Sequence of chain 1.B:
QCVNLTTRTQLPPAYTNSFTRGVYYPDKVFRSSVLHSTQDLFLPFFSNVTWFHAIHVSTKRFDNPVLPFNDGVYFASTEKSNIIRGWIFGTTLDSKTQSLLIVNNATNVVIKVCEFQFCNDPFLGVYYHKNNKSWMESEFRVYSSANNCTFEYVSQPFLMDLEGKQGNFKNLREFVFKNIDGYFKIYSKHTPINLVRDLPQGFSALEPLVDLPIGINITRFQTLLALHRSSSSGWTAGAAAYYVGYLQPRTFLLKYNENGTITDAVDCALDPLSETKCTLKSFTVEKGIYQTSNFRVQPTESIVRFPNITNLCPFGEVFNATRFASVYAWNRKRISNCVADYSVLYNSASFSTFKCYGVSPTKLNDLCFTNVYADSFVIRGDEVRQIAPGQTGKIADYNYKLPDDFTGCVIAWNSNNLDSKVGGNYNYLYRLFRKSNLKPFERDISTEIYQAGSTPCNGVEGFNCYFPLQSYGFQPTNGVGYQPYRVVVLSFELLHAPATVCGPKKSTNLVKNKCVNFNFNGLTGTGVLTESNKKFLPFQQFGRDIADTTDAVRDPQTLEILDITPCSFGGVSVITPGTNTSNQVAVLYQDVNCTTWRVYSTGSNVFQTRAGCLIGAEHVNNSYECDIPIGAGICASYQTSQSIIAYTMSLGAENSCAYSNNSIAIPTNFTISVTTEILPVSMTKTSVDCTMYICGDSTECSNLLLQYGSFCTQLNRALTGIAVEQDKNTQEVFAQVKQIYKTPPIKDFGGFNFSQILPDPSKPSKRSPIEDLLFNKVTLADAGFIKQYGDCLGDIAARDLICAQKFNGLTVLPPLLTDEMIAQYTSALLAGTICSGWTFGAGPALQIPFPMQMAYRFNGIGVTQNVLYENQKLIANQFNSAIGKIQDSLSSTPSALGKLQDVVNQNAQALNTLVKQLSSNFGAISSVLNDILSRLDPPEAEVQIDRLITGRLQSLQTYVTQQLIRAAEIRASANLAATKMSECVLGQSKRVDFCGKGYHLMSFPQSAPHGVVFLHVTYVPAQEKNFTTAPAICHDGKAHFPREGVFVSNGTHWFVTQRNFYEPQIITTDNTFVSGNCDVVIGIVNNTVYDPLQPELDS

Sequence of chain 1.C:
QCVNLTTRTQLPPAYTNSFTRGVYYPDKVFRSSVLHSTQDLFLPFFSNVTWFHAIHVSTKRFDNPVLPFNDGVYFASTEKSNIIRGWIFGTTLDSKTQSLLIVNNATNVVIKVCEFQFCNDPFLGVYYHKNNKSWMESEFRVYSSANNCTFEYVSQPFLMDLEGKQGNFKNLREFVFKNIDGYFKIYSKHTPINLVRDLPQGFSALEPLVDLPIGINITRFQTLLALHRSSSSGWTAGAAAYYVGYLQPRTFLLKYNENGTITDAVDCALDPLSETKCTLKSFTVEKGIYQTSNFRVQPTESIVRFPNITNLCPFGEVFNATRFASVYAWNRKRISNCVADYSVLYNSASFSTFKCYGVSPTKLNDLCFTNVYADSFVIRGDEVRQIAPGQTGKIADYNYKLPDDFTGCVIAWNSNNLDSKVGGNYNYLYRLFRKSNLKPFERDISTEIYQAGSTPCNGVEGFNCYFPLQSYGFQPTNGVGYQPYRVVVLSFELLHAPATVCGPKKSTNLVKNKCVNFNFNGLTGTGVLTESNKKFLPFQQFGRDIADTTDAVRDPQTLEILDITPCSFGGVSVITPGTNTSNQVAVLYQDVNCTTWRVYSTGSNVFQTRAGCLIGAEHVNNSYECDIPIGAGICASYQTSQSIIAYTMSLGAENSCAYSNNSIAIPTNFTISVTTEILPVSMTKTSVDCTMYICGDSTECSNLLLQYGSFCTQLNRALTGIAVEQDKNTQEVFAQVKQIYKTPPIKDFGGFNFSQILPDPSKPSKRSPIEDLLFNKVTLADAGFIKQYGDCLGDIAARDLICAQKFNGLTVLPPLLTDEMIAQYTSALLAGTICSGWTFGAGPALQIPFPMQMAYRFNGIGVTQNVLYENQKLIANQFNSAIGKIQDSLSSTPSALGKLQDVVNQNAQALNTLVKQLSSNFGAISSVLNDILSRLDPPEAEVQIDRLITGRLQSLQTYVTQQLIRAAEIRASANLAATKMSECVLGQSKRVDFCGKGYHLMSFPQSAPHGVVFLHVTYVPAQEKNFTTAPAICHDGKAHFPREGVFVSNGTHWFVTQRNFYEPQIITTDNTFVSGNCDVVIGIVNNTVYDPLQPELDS

A protein and the small-molecule ligand that binds it are described below.
Small molecule (SMILES): CC(=O)N[C@@H]1[C@@H](O)[C@H](O)[C@@H](CO)O[C@H]1O

Binding-site contacts:
Ligand atom C8 contacts residue ASN165 of chain 1.C at 4.4 Å.
Ligand atom O3 contacts residue TYR351 of chain 1.B at 4.4 Å.
Ligand atom O7 contacts residue ASN165 of chain 1.C at 3.2 Å (h-bond).
Ligand atom C3 contacts residue ASN165 of chain 1.C at 3.9 Å.
Ligand atom C8 contacts residue TYR351 of chain 1.B at 3.3 Å (hydrophobic).
Ligand atom N2 contacts residue ASN165 of chain 1.C at 3.0 Å (h-bond).
Ligand atom O5 contacts residue ASN165 of chain 1.C at 2.5 Å (h-bond).
Ligand atom N2 contacts residue TYR351 of chain 1.B at 3.9 Å.
Ligand atom C7 contacts residue ASN165 of chain 1.C at 3.3 Å.
Ligand atom C7 contacts residue ILE468 of chain 1.B at 4.5 Å (hydrophobic).
Ligand atom C8 contacts residue ALA352 of chain 1.B at 3.5 Å (hydrophobic).
Ligand atom C5 contacts residue ASN165 of chain 1.C at 3.8 Å.
Ligand atom C4 contacts residue ASN165 of chain 1.C at 4.3 Å.
Ligand atom C8 contacts residue ILE468 of chain 1.B at 3.9 Å (hydrophobic).
Ligand atom C2 contacts residue ASN165 of chain 1.C at 2.5 Å.
Ligand atom C1 contacts residue ASN165 of chain 1.C at 1.5 Å.
Ligand atom C7 contacts residue TYR351 of chain 1.B at 3.8 Å (hydrophobic).